Sequence of chain 1.A:
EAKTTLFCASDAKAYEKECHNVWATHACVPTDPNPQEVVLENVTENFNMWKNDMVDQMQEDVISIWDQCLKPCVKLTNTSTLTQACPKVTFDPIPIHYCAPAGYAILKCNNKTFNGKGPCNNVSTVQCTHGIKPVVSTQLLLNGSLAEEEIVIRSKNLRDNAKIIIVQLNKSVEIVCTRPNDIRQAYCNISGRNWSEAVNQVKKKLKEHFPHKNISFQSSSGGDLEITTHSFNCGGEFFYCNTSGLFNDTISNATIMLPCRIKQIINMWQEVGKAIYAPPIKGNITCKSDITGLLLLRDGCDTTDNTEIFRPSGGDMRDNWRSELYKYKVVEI

The small molecule below binds the protein below.
Small molecule (SMILES): CC(=O)N[C@@H]1[C@@H](O)[C@H](O)[C@@H](CO)O[C@H]1O

Binding-site contacts:
Ligand atom N2 contacts residue THR116 of chain 1.A at 3.8 Å.
Ligand atom C2 contacts residue ASN114 of chain 1.A at 2.5 Å.
Ligand atom C1 contacts residue THR116 of chain 1.A at 3.9 Å.
Ligand atom N2 contacts residue ASN114 of chain 1.A at 2.9 Å (h-bond).
Ligand atom C6 contacts residue PRO122 of chain 1.A at 4.0 Å (hydrophobic).
Ligand atom C7 contacts residue ASN114 of chain 1.A at 4.0 Å.
Ligand atom C8 contacts residue ASN114 of chain 1.A at 4.4 Å.
Ligand atom C2 contacts residue THR116 of chain 1.A at 4.2 Å.
Ligand atom C7 contacts residue ASN124 of chain 1.A at 3.4 Å.
Ligand atom O5 contacts residue PHE117 of chain 1.A at 4.1 Å.
Ligand atom C1 contacts residue ASN124 of chain 1.A at 4.0 Å.
Ligand atom C8 contacts residue NAG1 of chain 1.R at 4.4 Å.
Ligand atom C1 contacts residue PHE117 of chain 1.A at 4.3 Å (hydrophobic).
Ligand atom C1 contacts residue ASN114 of chain 1.A at 1.4 Å.
Ligand atom C4 contacts residue ASN114 of chain 1.A at 4.2 Å.
Ligand atom C3 contacts residue ASN114 of chain 1.A at 3.8 Å.
Ligand atom C5 contacts residue ASN114 of chain 1.A at 3.7 Å.
Ligand atom O5 contacts residue ASN114 of chain 1.A at 2.4 Å (h-bond).
Ligand atom C3 contacts residue THR116 of chain 1.A at 4.2 Å.
Ligand atom O5 contacts residue PRO122 of chain 1.A at 4.1 Å.
Ligand atom O7 contacts residue ASN124 of chain 1.A at 2.7 Å (h-bond).
Ligand atom C8 contacts residue ASN124 of chain 1.A at 4.3 Å.
Ligand atom N2 contacts residue ASN124 of chain 1.A at 4.1 Å.
Ligand atom C2 contacts residue ASN124 of chain 1.A at 3.9 Å.